Sequence of chain 1.D:
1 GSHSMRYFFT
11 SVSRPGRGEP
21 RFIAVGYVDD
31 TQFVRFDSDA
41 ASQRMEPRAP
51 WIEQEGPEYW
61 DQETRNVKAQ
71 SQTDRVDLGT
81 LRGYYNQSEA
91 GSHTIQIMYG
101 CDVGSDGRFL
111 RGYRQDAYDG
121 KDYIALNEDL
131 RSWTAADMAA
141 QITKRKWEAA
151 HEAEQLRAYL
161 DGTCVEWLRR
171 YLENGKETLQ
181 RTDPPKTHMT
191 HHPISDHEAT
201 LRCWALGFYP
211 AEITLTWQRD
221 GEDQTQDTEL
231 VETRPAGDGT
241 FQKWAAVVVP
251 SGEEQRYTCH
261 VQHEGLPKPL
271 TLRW

Binding-site contacts:
Ligand atom O3 contacts residue TYR111 of chain 1.E at 2.9 Å (h-bond).
Ligand atom O4 contacts residue GLY107 of chain 1.E at 3.5 Å (h-bond).
Ligand atom C6 contacts residue CYS88 of chain 1.E at 3.8 Å (hydrophobic).
Ligand atom O7 contacts residue ASP87 of chain 1.E at 3.7 Å.
Ligand atom O4 contacts residue ASP300 of chain 1.E at 3.2 Å (salt-bridge).
Ligand atom C4 contacts residue TRP302 of chain 1.E at 3.8 Å (hydrophobic).
Ligand atom O4 contacts residue ASP39 of chain 1.B at 3.8 Å.
Ligand atom C3 contacts residue PRO122 of chain 1.E at 3.5 Å (hydrophobic).
Ligand atom C5 contacts residue TYR92 of chain 1.E at 3.2 Å (hydrophobic).
Ligand atom C6 contacts residue ASP118 of chain 1.E at 3.4 Å.
Ligand atom N2 contacts residue ASN86 of chain 1.D at 2.9 Å (h-bond).
Ligand atom O6 contacts residue GLY89 of chain 1.E at 3.2 Å.
Ligand atom C4 contacts residue ASP118 of chain 1.E at 3.4 Å.
Ligand atom C6 contacts residue TYR92 of chain 1.E at 3.5 Å (hydrophobic).
Ligand atom C6 contacts residue TRP302 of chain 1.E at 3.5 Å (hydrophobic).
Ligand atom C6 contacts residue ASP300 of chain 1.E at 3.8 Å.
Ligand atom O7 contacts residue TRP8 of chain 1.B at 3.7 Å.
Ligand atom O4 contacts residue ASP118 of chain 1.E at 2.8 Å (salt-bridge).
Ligand atom C6 contacts residue CYS120 of chain 1.E at 3.7 Å (hydrophobic).
Ligand atom C2 contacts residue LYS94 of chain 1.E at 3.7 Å.
Ligand atom C4 contacts residue TYR92 of chain 1.E at 3.6 Å (hydrophobic).
Ligand atom O6 contacts residue GLY90 of chain 1.E at 3.8 Å.
Ligand atom C2 contacts residue ASN86 of chain 1.D at 2.4 Å.
Ligand atom C7 contacts residue ASN86 of chain 1.D at 3.7 Å.
Ligand atom O4 contacts residue TYR92 of chain 1.E at 3.0 Å (h-bond).
Ligand atom O2 contacts residue LYS94 of chain 1.E at 2.9 Å (salt-bridge).
Ligand atom N2 contacts residue PRO122 of chain 1.E at 3.6 Å.
Ligand atom O2 contacts residue ASP108 of chain 1.E at 3.7 Å.
Ligand atom O4 contacts residue TRP302 of chain 1.E at 2.7 Å (h-bond).
Ligand atom C1 contacts residue ASN86 of chain 1.D at 1.4 Å.
Ligand atom O6 contacts residue ASP118 of chain 1.E at 3.4 Å (salt-bridge).
Ligand atom O6 contacts residue TRP302 of chain 1.E at 3.1 Å (h-bond).
Ligand atom O3 contacts residue ASN137 of chain 1.E at 2.8 Å (h-bond).
Ligand atom C6 contacts residue GLY89 of chain 1.E at 3.3 Å.
Ligand atom C5 contacts residue ASN86 of chain 1.D at 3.6 Å.
Ligand atom C5 contacts residue VAL304 of chain 1.E at 3.6 Å (hydrophobic).
Ligand atom C3 contacts residue ASN86 of chain 1.D at 3.8 Å.
Ligand atom O4 contacts residue LYS94 of chain 1.E at 3.2 Å (salt-bridge).
Ligand atom O3 contacts residue ASP118 of chain 1.E at 3.7 Å.
Ligand atom O5 contacts residue ASN86 of chain 1.D at 2.4 Å (h-bond).

Sequence of chain 1.E:
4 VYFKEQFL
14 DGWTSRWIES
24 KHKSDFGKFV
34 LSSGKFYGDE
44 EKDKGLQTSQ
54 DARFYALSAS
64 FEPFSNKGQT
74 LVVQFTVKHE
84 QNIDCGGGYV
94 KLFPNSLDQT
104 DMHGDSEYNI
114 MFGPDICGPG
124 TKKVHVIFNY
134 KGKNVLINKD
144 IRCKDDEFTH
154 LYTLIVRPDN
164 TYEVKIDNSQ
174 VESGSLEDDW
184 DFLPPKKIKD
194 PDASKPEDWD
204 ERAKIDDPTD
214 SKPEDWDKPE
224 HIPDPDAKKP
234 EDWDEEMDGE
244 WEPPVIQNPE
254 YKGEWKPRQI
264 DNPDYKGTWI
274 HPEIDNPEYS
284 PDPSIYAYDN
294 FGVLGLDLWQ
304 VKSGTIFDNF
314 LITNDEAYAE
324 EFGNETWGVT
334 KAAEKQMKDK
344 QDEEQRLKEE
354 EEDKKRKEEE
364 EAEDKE

This protein binds this small molecule.
Small molecule (SMILES): CC(=O)N[C@H]1[C@H](O[C@H]2[C@H](O)[C@@H](NC(C)=O)CO[C@@H]2CO)O[C@H](CO)[C@@H](O[C@@H]2O[C@H](CO)[C@@H](O)[C@H](O[C@H]3O[C@H](CO)[C@@H](O)[C@H](O)[C@@H]3O[C@H]3O[C@H](CO)[C@@H](O)[C@H](O)[C@@H]3O[C@H]3O[C@H](CO)[C@@H](O)[C@H](O[C@H]4O[C@H](CO)[C@@H](O)[C@H](O)[C@H]4O)[C@@H]3O)[C@@H]2O)[C@@H]1O

Sequence of chain 1.B:
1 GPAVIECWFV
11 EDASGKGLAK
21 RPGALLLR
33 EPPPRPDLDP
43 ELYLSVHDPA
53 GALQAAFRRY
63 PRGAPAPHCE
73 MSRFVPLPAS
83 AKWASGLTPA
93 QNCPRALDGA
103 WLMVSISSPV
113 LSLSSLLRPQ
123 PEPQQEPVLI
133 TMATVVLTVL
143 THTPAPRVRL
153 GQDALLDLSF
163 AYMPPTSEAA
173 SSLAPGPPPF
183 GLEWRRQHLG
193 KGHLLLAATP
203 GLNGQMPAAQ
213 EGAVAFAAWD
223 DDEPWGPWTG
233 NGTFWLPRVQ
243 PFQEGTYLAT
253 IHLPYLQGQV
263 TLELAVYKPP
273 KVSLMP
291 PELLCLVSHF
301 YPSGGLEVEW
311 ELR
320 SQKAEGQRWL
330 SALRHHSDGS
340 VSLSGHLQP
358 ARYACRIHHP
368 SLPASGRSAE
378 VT